Sequence of chain 1.B:
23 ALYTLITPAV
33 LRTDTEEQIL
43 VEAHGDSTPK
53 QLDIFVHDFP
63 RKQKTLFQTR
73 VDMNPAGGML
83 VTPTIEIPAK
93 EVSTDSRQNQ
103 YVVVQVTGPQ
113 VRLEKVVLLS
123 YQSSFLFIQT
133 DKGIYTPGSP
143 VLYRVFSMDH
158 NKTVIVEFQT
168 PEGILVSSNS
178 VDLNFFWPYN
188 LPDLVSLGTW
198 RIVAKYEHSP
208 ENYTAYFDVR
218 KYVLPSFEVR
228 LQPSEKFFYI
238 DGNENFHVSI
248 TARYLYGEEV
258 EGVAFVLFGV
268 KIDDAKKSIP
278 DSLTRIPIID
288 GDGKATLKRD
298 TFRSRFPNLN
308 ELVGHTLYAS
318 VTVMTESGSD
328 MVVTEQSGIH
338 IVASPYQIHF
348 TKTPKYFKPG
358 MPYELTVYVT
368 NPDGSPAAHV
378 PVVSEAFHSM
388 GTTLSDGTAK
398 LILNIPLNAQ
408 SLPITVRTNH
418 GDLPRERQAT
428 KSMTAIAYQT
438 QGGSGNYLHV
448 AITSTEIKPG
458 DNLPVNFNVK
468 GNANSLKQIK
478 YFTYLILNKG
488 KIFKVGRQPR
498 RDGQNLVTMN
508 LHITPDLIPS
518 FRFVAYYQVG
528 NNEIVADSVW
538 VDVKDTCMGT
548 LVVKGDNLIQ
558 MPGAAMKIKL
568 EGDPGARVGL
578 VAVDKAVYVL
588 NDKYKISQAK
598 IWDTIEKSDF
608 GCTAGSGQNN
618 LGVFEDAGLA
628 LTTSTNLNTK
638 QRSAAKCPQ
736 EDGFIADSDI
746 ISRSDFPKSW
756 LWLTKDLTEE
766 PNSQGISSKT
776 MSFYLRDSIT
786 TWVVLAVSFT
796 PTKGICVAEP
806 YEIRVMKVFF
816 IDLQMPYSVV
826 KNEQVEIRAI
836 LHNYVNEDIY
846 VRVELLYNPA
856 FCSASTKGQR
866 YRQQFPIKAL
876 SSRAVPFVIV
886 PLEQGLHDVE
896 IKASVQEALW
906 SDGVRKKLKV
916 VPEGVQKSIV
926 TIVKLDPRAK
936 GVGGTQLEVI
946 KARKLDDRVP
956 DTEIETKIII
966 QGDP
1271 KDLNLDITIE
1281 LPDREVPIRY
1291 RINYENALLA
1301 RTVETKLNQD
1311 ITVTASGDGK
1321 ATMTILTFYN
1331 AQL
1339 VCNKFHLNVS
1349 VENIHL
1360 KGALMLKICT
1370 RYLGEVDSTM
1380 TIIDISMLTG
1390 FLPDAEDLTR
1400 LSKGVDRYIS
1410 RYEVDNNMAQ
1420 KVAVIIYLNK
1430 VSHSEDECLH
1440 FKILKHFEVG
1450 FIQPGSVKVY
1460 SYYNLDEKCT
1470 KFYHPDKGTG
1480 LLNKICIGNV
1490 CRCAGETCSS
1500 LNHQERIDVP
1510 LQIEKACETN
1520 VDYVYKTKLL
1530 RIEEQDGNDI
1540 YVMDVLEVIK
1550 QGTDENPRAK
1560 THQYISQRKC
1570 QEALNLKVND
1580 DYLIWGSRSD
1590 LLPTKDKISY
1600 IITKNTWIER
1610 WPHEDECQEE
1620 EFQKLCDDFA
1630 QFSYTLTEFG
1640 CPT

Binding-site contacts:
Ligand atom C4 contacts residue ASN1346 of chain 1.B at 4.3 Å.
Ligand atom O5 contacts residue ASN1346 of chain 1.B at 2.5 Å (h-bond).
Ligand atom O7 contacts residue CYS1368 of chain 1.B at 3.9 Å.
Ligand atom O6 contacts residue ASP1435 of chain 1.B at 3.7 Å.
Ligand atom O3 contacts residue ASP1435 of chain 1.B at 3.7 Å.
Ligand atom C8 contacts residue ASP1435 of chain 1.B at 2.8 Å.
Ligand atom C8 contacts residue HIS1344 of chain 1.B at 2.8 Å.
Ligand atom O7 contacts residue ASP1435 of chain 1.B at 2.6 Å (salt-bridge).
Ligand atom C2 contacts residue ASN1346 of chain 1.B at 2.5 Å.
Ligand atom C7 contacts residue ASP1435 of chain 1.B at 2.9 Å.
Ligand atom C3 contacts residue ASN1346 of chain 1.B at 3.9 Å.
Ligand atom C1 contacts residue ASN1346 of chain 1.B at 1.5 Å.
Ligand atom N2 contacts residue ASN1346 of chain 1.B at 3.1 Å (h-bond).
Ligand atom C7 contacts residue HIS1344 of chain 1.B at 4.2 Å.
Ligand atom O7 contacts residue ASN1346 of chain 1.B at 4.0 Å.
Ligand atom N2 contacts residue ASP1435 of chain 1.B at 3.9 Å.
Ligand atom C7 contacts residue ASN1346 of chain 1.B at 3.8 Å.
Ligand atom C5 contacts residue ASN1346 of chain 1.B at 3.8 Å.

This small molecule binds to this protein.
Small molecule (SMILES): CC(=O)N[C@H]1[C@H](O[C@H]2[C@H](O)[C@@H](NC(C)=O)CO[C@@H]2CO)O[C@H](CO)[C@@H](O)[C@@H]1O